Binding-site contacts:
Ligand atom O5 contacts residue ASN126 of chain 1.A at 2.4 Å (h-bond).
Ligand atom C4 contacts residue ASN126 of chain 1.A at 4.2 Å.
Ligand atom C8 contacts residue GLU123 of chain 1.A at 3.3 Å.
Ligand atom C8 contacts residue TYR127 of chain 1.A at 4.4 Å (hydrophobic).
Ligand atom O7 contacts residue ASN126 of chain 1.A at 4.4 Å.
Ligand atom C3 contacts residue ASN126 of chain 1.A at 3.8 Å.
Ligand atom C2 contacts residue ASN126 of chain 1.A at 2.5 Å.
Ligand atom C1 contacts residue ASN126 of chain 1.A at 1.4 Å.
Ligand atom O7 contacts residue TYR127 of chain 1.A at 4.2 Å.
Ligand atom C5 contacts residue ASN126 of chain 1.A at 3.7 Å.
Ligand atom N2 contacts residue ASN126 of chain 1.A at 2.9 Å (h-bond).
Ligand atom C8 contacts residue ASN126 of chain 1.A at 4.3 Å.
Ligand atom C7 contacts residue ASN126 of chain 1.A at 3.9 Å.

A small-molecule ligand and the protein it binds are described below.
Small molecule (SMILES): CC(=O)N[C@@H]1[C@@H](O)[C@H](O)[C@@H](CO)O[C@H]1O

Sequence of chain 1.A:
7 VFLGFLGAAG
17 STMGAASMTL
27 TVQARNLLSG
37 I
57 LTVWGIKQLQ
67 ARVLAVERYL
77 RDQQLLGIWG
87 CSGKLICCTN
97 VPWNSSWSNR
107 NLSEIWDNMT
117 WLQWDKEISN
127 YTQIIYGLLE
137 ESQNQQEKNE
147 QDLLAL